This small molecule binds to this protein.
Small molecule (SMILES): CC(=O)N[C@@H]1[C@@H](O)[C@H](O)[C@@H](CO)O[C@H]1O

Sequence of chain 1.N:
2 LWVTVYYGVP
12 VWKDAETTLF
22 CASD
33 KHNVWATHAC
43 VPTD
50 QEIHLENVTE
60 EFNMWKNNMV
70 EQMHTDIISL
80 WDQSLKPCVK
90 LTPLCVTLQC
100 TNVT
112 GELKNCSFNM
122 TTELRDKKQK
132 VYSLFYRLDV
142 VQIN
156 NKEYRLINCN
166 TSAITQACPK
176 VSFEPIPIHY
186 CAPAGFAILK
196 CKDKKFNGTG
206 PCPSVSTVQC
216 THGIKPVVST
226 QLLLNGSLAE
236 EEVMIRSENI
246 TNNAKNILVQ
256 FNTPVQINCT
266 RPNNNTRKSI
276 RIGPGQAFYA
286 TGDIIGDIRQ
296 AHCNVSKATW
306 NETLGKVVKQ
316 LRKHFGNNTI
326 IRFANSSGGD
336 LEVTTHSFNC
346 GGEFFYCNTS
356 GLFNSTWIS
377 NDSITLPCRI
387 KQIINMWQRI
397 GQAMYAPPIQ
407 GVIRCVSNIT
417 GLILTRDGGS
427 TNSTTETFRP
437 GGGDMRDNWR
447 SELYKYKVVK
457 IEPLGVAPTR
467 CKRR

Binding-site contacts:
Ligand atom C4 contacts residue ASN322 of chain 1.N at 4.2 Å.
Ligand atom C3 contacts residue ASN322 of chain 1.N at 3.8 Å.
Ligand atom C8 contacts residue ASN322 of chain 1.N at 4.4 Å.
Ligand atom C2 contacts residue ASN322 of chain 1.N at 2.4 Å.
Ligand atom O5 contacts residue ASN322 of chain 1.N at 2.4 Å (h-bond).
Ligand atom N2 contacts residue ASN322 of chain 1.N at 2.9 Å (h-bond).
Ligand atom O7 contacts residue ASN322 of chain 1.N at 3.2 Å (h-bond).
Ligand atom C1 contacts residue ASN322 of chain 1.N at 1.4 Å.
Ligand atom C5 contacts residue ASN322 of chain 1.N at 3.7 Å.
Ligand atom C7 contacts residue ASN322 of chain 1.N at 3.2 Å.